Binding-site contacts:
Ligand atom OE1 contacts residue PRO2 of chain 1.B at 4.4 Å.
Ligand atom NZ contacts residue GLU5 of chain 1.B at 2.8 Å (salt-bridge).
Ligand atom CB contacts residue LEU4 of chain 1.B at 4.1 Å (hydrophobic).
Ligand atom NE2 contacts residue LEU1 of chain 1.B at 4.3 Å.
Ligand atom CG contacts residue LEU4 of chain 1.B at 3.8 Å (hydrophobic).
Ligand atom CB contacts residue LEU4 of chain 1.B at 4.1 Å (hydrophobic).
Ligand atom CD1 contacts residue VAL74 of chain 1.B at 3.8 Å (hydrophobic).
Ligand atom NE2 contacts residue SER3 of chain 1.B at 3.4 Å.
Ligand atom CD1 contacts residue LEU4 of chain 1.B at 4.4 Å (hydrophobic).
Ligand atom N contacts residue LEU4 of chain 1.B at 3.9 Å.
Ligand atom CE contacts residue GLU5 of chain 1.B at 4.3 Å.
Ligand atom CG contacts residue PRO2 of chain 1.B at 3.6 Å (hydrophobic).
Ligand atom CD2 contacts residue LYS83 of chain 1.B at 3.5 Å.
Ligand atom OG1 contacts residue ARG81 of chain 1.B at 2.7 Å (salt-bridge).
Ligand atom CD contacts residue PRO2 of chain 1.B at 3.3 Å (hydrophobic).
Ligand atom CA contacts residue VAL74 of chain 1.B at 4.0 Å (hydrophobic).
Ligand atom O contacts residue LEU4 of chain 1.B at 3.5 Å.
Ligand atom C contacts residue LEU4 of chain 1.B at 4.1 Å (hydrophobic).
Ligand atom CD1 contacts residue ARG81 of chain 1.B at 4.2 Å.
Ligand atom O contacts residue VAL74 of chain 1.B at 4.3 Å.
Ligand atom N contacts residue VAL74 of chain 1.B at 4.1 Å.
Ligand atom CA contacts residue LEU4 of chain 1.B at 3.9 Å (hydrophobic).
Ligand atom CD contacts residue LEU4 of chain 1.B at 3.3 Å (hydrophobic).
Ligand atom C contacts residue VAL74 of chain 1.B at 4.4 Å (hydrophobic).
Ligand atom CB contacts residue LEU4 of chain 1.B at 4.0 Å (hydrophobic).
Ligand atom CA contacts residue LEU7 of chain 1.B at 4.4 Å (hydrophobic).
Ligand atom CB contacts residue PRO2 of chain 1.B at 3.8 Å (hydrophobic).
Ligand atom CD2 contacts residue ARG81 of chain 1.B at 3.2 Å.
Ligand atom CD1 contacts residue THR77 of chain 1.B at 4.5 Å.
Ligand atom NZ contacts residue LEU4 of chain 1.B at 3.2 Å (h-bond).
Ligand atom CD2 contacts residue THR77 of chain 1.B at 4.5 Å.
Ligand atom NE2 contacts residue LEU4 of chain 1.B at 4.2 Å.
Ligand atom CA contacts residue LEU4 of chain 1.B at 3.8 Å (hydrophobic).
Ligand atom CB contacts residue VAL74 of chain 1.B at 4.0 Å (hydrophobic).
Ligand atom CB contacts residue ARG81 of chain 1.B at 4.1 Å.
Ligand atom NZ contacts residue SER3 of chain 1.B at 4.1 Å.
Ligand atom N contacts residue LEU7 of chain 1.B at 4.4 Å.
Ligand atom CE contacts residue LEU4 of chain 1.B at 3.8 Å (hydrophobic).
Ligand atom C contacts residue LEU4 of chain 1.B at 4.2 Å (hydrophobic).
Ligand atom NE2 contacts residue PRO2 of chain 1.B at 2.3 Å (h-bond).

Sequence of chain 1.B:
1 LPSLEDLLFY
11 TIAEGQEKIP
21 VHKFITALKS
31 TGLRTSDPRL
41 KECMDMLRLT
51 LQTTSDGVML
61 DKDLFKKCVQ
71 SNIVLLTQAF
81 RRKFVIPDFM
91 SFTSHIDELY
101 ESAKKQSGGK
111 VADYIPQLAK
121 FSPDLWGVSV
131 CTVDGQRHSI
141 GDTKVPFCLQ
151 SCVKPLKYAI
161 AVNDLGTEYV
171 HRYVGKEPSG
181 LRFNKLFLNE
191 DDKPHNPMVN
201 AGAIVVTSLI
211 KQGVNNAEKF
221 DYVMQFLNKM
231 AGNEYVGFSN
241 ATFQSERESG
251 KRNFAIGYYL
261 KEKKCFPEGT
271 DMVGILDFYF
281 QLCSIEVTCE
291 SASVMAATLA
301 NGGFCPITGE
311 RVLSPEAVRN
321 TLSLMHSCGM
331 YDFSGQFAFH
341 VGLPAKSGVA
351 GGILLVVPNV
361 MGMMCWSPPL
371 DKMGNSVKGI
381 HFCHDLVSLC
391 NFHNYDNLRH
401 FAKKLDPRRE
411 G

This small molecule binds to this protein.
Small molecule (SMILES): CC(C)C[C@H](NC(=O)CNC(=O)[C@H](C)NC(=O)CNC(=O)[C@H](CC(C)C)NC(=O)[C@H](CCC(=O)O)NC(=O)[C@H](CCC(N)=O)NC(=O)[C@H](CC(C)C)NC(=O)[C@H](C)NC(=O)CNC(=O)[C@H](CCCCN)NC(=O)[C@H](C)N)C(=O)N[C@H](C(=O)N[C@@H](C)C=O)[C@@H](C)O